Sequence of chain 1.E:
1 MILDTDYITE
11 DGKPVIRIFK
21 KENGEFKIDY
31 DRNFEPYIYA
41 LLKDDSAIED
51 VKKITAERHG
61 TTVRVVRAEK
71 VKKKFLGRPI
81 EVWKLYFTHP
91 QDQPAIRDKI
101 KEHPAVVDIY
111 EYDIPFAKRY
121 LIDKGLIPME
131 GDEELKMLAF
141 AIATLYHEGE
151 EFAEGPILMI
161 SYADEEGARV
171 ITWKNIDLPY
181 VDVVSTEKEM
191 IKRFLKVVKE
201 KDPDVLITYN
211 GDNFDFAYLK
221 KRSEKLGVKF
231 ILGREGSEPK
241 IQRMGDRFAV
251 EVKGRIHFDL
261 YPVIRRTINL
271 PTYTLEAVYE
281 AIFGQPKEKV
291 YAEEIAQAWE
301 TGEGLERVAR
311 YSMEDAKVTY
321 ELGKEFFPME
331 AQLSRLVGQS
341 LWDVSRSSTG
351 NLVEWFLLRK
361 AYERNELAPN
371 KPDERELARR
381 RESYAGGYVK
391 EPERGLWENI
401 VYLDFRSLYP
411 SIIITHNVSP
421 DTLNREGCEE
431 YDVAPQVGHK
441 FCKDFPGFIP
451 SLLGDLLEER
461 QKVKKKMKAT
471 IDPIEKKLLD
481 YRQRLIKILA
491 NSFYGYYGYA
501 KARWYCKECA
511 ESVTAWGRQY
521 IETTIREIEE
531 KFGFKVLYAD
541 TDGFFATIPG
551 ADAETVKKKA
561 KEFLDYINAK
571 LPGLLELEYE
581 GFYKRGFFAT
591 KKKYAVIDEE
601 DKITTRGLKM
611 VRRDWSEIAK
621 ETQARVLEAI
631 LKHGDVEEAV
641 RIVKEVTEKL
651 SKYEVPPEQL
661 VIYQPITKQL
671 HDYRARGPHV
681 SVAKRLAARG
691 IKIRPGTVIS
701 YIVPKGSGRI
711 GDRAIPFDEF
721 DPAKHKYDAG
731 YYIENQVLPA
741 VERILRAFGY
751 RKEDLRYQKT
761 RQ

A small-molecule ligand and the protein it binds are described below.
Small molecule (SMILES): Cc1cn([C@H]2C[C@H](O[P](=O)(O)OC[C@H]3O[C@@H](n4cc(C)c(=O)[nH]c4=O)C[C@@H]3O)[C@@H](CO[P](=O)(O)O[C@H]3C[C@H](n4cnc5c(N)ncnc54)O[C@@H]3CO[P](=O)(O)O[C@H]3C[C@H](n4ccc(N)nc4=O)O[C@@H]3CO[P](=O)(O)O[C@H]3C[C@H](n4cnc5c(=O)nc(N)[nH]c54)O[C@@H]3CO[P](=O)(O)O[C@H]3C[C@H](n4ccc(N)nc4=O)O[C@@H]3COP(=O)=O)O2)c(=O)[nH]c1=O

Sequence of chain 1.D:
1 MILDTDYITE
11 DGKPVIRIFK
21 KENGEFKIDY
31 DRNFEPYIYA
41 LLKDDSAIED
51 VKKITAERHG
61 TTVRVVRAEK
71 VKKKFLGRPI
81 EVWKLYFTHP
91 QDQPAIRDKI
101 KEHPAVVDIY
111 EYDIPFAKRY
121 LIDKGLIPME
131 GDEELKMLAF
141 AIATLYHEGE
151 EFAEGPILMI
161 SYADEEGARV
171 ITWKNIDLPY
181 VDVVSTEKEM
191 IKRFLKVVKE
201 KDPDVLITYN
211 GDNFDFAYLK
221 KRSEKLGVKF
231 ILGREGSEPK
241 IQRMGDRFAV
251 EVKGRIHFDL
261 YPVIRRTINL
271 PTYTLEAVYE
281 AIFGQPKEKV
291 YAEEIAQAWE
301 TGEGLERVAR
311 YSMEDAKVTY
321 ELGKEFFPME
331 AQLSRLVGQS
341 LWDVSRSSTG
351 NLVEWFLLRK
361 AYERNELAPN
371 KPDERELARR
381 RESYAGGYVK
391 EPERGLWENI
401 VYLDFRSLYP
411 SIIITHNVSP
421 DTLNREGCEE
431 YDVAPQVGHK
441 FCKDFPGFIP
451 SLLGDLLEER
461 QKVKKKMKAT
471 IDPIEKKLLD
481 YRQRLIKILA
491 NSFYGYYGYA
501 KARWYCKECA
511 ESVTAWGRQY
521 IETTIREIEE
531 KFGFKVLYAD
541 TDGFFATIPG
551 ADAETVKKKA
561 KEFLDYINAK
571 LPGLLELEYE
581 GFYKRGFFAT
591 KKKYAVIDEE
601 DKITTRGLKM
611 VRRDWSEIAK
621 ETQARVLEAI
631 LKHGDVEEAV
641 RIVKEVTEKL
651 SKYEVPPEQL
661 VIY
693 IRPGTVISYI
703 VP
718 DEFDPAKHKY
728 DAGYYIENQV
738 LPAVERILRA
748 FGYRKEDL

Binding-site contacts:
Ligand atom C4' contacts residue ASP540 of chain 1.D at 3.6 Å.
Ligand atom O5' contacts residue ASP540 of chain 1.D at 3.4 Å (salt-bridge).
Ligand atom OP1 contacts residue TYR594 of chain 1.D at 2.5 Å (h-bond).
Ligand atom C5' contacts residue GLY607 of chain 1.D at 3.6 Å.
Ligand atom C2' contacts residue THR541 of chain 1.D at 3.9 Å.
Ligand atom OP2 contacts residue ASN269 of chain 1.D at 3.9 Å.
Ligand atom O3' contacts residue MG1 of chain 1.I at 2.6 Å.
Ligand atom C6 contacts residue GLY730 of chain 1.E at 3.8 Å.
Ligand atom OP1 contacts residue GLY607 of chain 1.D at 2.8 Å (h-bond).
Ligand atom N3 contacts residue GLU734 of chain 1.E at 3.6 Å.
Ligand atom O4' contacts residue LYS592 of chain 1.D at 3.8 Å.
Ligand atom OP2 contacts residue ARG606 of chain 1.D at 2.7 Å (salt-bridge).
Ligand atom C3' contacts residue TTP1 of chain 1.J at 3.4 Å.
Ligand atom C3' contacts residue MG1 of chain 1.I at 3.8 Å.
Ligand atom C5' contacts residue LYS592 of chain 1.D at 3.7 Å.
Ligand atom N1 contacts residue GLU734 of chain 1.E at 3.8 Å.
Ligand atom O2 contacts residue GLU734 of chain 1.E at 3.2 Å.
Ligand atom P contacts residue GLY607 of chain 1.D at 3.9 Å.
Ligand atom C2' contacts residue TTP1 of chain 1.J at 3.5 Å.
Ligand atom OP1 contacts residue ARG606 of chain 1.D at 3.4 Å.
Ligand atom C1' contacts residue ASN735 of chain 1.E at 3.3 Å.
Ligand atom P contacts residue TYR594 of chain 1.D at 3.8 Å.
Ligand atom C5 contacts residue TTP1 of chain 1.J at 3.7 Å.
Ligand atom C4 contacts residue TTP1 of chain 1.J at 3.7 Å.
Ligand atom O3' contacts residue ASP540 of chain 1.D at 3.6 Å.
Ligand atom O4' contacts residue ASN735 of chain 1.E at 3.2 Å (h-bond).
Ligand atom P contacts residue ARG606 of chain 1.D at 3.8 Å.
Ligand atom C5 contacts residue GLY730 of chain 1.E at 3.5 Å.
Ligand atom C2 contacts residue TTP1 of chain 1.J at 3.8 Å.
Ligand atom C4' contacts residue ASN735 of chain 1.E at 3.3 Å.
Ligand atom OP1 contacts residue VAL611 of chain 1.D at 3.4 Å.
Ligand atom C2 contacts residue GLU734 of chain 1.E at 3.4 Å.
Ligand atom O3' contacts residue TTP1 of chain 1.J at 3.2 Å (h-bond).
Ligand atom OP1 contacts residue ARG709 of chain 1.E at 3.2 Å.
Ligand atom N3 contacts residue TTP1 of chain 1.J at 3.7 Å.
Ligand atom O3' contacts residue ASP542 of chain 1.D at 3.1 Å (salt-bridge).
Ligand atom O4 contacts residue TTP1 of chain 1.J at 3.5 Å (h-bond).
Ligand atom C4' contacts residue LYS592 of chain 1.D at 3.8 Å.
Ligand atom O4' contacts residue ASP540 of chain 1.D at 3.5 Å (salt-bridge).
Ligand atom O2 contacts residue LYS592 of chain 1.D at 2.8 Å (salt-bridge).